Binding-site contacts:
Ligand atom C5 contacts residue THR183 of chain 1.A at 4.1 Å.
Ligand atom O5 contacts residue THR183 of chain 1.A at 4.0 Å.
Ligand atom O6 contacts residue GLU202 of chain 1.A at 3.2 Å (salt-bridge).
Ligand atom C8 contacts residue GLU179 of chain 1.A at 3.3 Å.
Ligand atom C4 contacts residue ASN181 of chain 1.A at 4.2 Å.
Ligand atom C8 contacts residue ASN181 of chain 1.A at 4.2 Å.
Ligand atom N2 contacts residue ASN181 of chain 1.A at 2.9 Å (h-bond).
Ligand atom C6 contacts residue TYR200 of chain 1.A at 3.5 Å (hydrophobic).
Ligand atom C7 contacts residue GLU179 of chain 1.A at 4.0 Å.
Ligand atom O7 contacts residue ASN181 of chain 1.A at 2.7 Å (h-bond).
Ligand atom C2 contacts residue ASN181 of chain 1.A at 2.5 Å.
Ligand atom O6 contacts residue TYR200 of chain 1.A at 3.3 Å (h-bond).
Ligand atom C5 contacts residue ASN181 of chain 1.A at 3.7 Å.
Ligand atom C6 contacts residue THR183 of chain 1.A at 4.1 Å.
Ligand atom C3 contacts residue ASN181 of chain 1.A at 3.8 Å.
Ligand atom O7 contacts residue GLU179 of chain 1.A at 3.7 Å.
Ligand atom C7 contacts residue ASN181 of chain 1.A at 3.0 Å.
Ligand atom C1 contacts residue GLU202 of chain 1.A at 4.4 Å.
Ligand atom C1 contacts residue ASN181 of chain 1.A at 1.4 Å.
Ligand atom O5 contacts residue GLU202 of chain 1.A at 4.0 Å.
Ligand atom O5 contacts residue ASN181 of chain 1.A at 2.4 Å (h-bond).

This protein binds this small molecule.
Small molecule (SMILES): CC(=O)N[C@@H]1[C@@H](O)[C@H](O)[C@@H](CO)O[C@H]1O

Sequence of chain 1.A:
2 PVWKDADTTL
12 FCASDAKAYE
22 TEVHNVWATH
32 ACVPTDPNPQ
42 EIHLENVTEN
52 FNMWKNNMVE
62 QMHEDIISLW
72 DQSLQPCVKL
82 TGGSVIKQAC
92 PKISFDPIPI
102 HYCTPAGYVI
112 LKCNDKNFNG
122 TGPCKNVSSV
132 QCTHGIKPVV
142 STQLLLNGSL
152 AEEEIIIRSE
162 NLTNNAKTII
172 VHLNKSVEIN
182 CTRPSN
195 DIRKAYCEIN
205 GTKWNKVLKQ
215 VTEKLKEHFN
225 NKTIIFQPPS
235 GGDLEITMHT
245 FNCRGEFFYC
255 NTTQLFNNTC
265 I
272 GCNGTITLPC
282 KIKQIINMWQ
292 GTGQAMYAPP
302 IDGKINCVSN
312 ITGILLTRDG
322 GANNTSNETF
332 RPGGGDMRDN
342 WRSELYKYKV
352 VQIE